Sequence of chain 1.D:
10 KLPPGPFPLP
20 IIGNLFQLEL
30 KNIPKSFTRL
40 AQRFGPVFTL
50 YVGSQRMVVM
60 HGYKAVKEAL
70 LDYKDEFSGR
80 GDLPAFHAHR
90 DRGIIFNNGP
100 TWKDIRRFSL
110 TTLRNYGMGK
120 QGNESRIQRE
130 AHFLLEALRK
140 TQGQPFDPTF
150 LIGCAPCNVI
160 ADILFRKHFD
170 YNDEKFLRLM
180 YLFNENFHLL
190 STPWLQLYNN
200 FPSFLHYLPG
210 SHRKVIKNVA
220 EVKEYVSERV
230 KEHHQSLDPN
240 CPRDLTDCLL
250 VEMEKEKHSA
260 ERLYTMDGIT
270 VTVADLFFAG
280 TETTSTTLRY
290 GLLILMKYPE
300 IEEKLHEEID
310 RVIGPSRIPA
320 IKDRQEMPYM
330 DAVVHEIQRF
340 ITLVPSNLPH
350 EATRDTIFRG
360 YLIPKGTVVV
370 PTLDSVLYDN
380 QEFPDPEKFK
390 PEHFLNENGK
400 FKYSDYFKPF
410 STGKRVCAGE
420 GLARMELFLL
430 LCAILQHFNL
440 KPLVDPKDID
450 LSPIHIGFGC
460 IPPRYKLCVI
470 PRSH

The small molecule below binds the protein below.
Small molecule (SMILES): OC[C@H]1O[C@@](CO)(O[C@H]2O[C@H](CO)[C@@H](O)[C@H](O)[C@H]2O)[C@@H](O)[C@@H]1O

Binding-site contacts:
Ligand atom O4 contacts residue GLN26 of chain 1.D at 3.9 Å.
Ligand atom C5 contacts residue GLN26 of chain 1.D at 3.7 Å.
Ligand atom O6 contacts residue GLN26 of chain 1.D at 3.0 Å (h-bond).
Ligand atom O6 contacts residue PHE25 of chain 1.D at 3.4 Å.
Ligand atom C6 contacts residue GLN26 of chain 1.D at 3.5 Å.
Ligand atom C6 contacts residue PHE16 of chain 1.D at 3.4 Å (hydrophobic).
Ligand atom O3 contacts residue PHE16 of chain 1.D at 3.9 Å.
Ligand atom O4 contacts residue PHE16 of chain 1.D at 2.7 Å (h-bond).
Ligand atom O4 contacts residue PHE25 of chain 1.D at 4.0 Å.
Ligand atom C6 contacts residue PHE25 of chain 1.D at 4.2 Å (hydrophobic).
Ligand atom O6 contacts residue LEU18 of chain 1.D at 4.0 Å.
Ligand atom C4 contacts residue PHE16 of chain 1.D at 3.3 Å (hydrophobic).
Ligand atom O4 contacts residue PRO15 of chain 1.D at 4.1 Å.
Ligand atom C5 contacts residue PHE16 of chain 1.D at 4.0 Å (hydrophobic).
Ligand atom C6 contacts residue LEU18 of chain 1.D at 3.8 Å (hydrophobic).
Ligand atom O6 contacts residue LEU18 of chain 1.D at 3.7 Å.